The small molecule below binds the protein below.
Small molecule (SMILES): CC(=O)N[C@@H]1[C@@H](O)[C@H](O)[C@@H](CO)O[C@H]1O

Binding-site contacts:
Ligand atom C6 contacts residue SER284 of chain 37.K at 3.4 Å.
Ligand atom O6 contacts residue ASN318 of chain 37.K at 3.0 Å (h-bond).
Ligand atom C6 contacts residue ASN318 of chain 37.K at 3.2 Å.
Ligand atom O6 contacts residue SER284 of chain 37.K at 2.9 Å (h-bond).
Ligand atom O4 contacts residue ASN318 of chain 37.K at 4.5 Å.

Sequence of chain 37.K:
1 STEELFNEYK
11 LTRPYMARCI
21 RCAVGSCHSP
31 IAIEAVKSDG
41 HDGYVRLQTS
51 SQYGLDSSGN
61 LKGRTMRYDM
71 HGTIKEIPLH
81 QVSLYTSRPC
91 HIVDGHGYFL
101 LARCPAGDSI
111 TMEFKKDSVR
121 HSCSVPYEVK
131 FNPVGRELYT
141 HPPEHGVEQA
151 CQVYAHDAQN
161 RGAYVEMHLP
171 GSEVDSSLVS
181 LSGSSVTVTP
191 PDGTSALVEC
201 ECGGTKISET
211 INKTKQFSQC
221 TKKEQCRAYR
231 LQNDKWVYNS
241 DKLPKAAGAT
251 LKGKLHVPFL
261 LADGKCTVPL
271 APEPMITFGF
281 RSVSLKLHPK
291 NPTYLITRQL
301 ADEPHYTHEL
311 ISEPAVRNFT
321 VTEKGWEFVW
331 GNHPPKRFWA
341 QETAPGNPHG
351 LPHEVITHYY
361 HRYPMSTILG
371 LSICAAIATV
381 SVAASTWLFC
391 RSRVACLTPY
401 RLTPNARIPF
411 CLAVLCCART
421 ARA